Sequence of chain 3.B:
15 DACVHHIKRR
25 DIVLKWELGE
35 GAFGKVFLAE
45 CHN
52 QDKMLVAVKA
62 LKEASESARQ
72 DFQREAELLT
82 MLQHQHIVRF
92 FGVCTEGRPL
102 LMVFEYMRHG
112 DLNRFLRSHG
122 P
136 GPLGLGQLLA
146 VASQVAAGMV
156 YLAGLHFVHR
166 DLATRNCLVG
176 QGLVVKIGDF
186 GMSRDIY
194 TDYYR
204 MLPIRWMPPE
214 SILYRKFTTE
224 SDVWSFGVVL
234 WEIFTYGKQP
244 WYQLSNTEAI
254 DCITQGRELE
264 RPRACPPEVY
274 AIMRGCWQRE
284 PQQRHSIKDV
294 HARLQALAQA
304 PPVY

A protein and the small-molecule ligand that binds it are described below.
Small molecule (SMILES): O=C(Nc1ccc(N2CCOCC2)cc1N1CCOCC1)c1cccc(Oc2ccccc2)c1

Binding-site contacts:
Ligand atom C2 contacts residue GLY111 of chain 3.B at 3.9 Å.
Ligand atom C16 contacts residue LEU173 of chain 3.B at 3.7 Å (hydrophobic).
Ligand atom C4 contacts residue MET108 of chain 3.B at 3.5 Å (hydrophobic).
Ligand atom C26 contacts residue PHE185 of chain 3.B at 3.6 Å (hydrophobic).
Ligand atom C22 contacts residue GLY183 of chain 3.B at 2.8 Å.
Ligand atom C5 contacts residue GLY111 of chain 3.B at 3.8 Å.
Ligand atom C11 contacts residue GLY111 of chain 3.B at 3.9 Å.
Ligand atom C18 contacts residue PHE105 of chain 3.B at 3.4 Å (hydrophobic).
Ligand atom C6 contacts residue ARG109 of chain 3.B at 3.2 Å.
Ligand atom O4 contacts residue PHE185 of chain 3.B at 3.5 Å (h-bond).
Ligand atom C15 contacts residue LEU173 of chain 3.B at 3.8 Å (hydrophobic).
Ligand atom C3 contacts residue GLY111 of chain 3.B at 3.8 Å.
Ligand atom C4 contacts residue TYR107 of chain 3.B at 3.6 Å (hydrophobic).
Ligand atom C25 contacts residue GLY186 of chain 3.B at 3.7 Å.
Ligand atom O3 contacts residue ILE191 of chain 3.B at 3.8 Å.
Ligand atom C22 contacts residue PHE185 of chain 3.B at 3.4 Å (hydrophobic).
Ligand atom C21 contacts residue PHE185 of chain 3.B at 3.2 Å (hydrophobic).
Ligand atom C4 contacts residue GLY111 of chain 3.B at 3.7 Å.
Ligand atom C1 contacts residue ALA58 of chain 3.B at 3.9 Å (hydrophobic).
Ligand atom C3 contacts residue TYR107 of chain 3.B at 3.6 Å (hydrophobic).
Ligand atom O1 contacts residue TYR107 of chain 3.B at 3.6 Å.
Ligand atom C10 contacts residue GLY111 of chain 3.B at 3.9 Å.
Ligand atom C26 contacts residue GLY186 of chain 3.B at 3.5 Å.
Ligand atom C19 contacts residue PHE105 of chain 3.B at 3.9 Å (hydrophobic).
Ligand atom N1 contacts residue LEU173 of chain 3.B at 3.5 Å.
Ligand atom O2 contacts residue ARG115 of chain 3.B at 3.8 Å.
Ligand atom C18 contacts residue VAL89 of chain 3.B at 3.6 Å (hydrophobic).
Ligand atom C17 contacts residue GLU106 of chain 3.B at 3.5 Å.
Ligand atom C18 contacts residue LEU173 of chain 3.B at 3.9 Å (hydrophobic).
Ligand atom C7 contacts residue ARG109 of chain 3.B at 3.9 Å.
Ligand atom C16 contacts residue ALA58 of chain 3.B at 3.7 Å (hydrophobic).
Ligand atom C3 contacts residue MET108 of chain 3.B at 3.1 Å (hydrophobic).
Ligand atom O1 contacts residue MET108 of chain 3.B at 3.3 Å (h-bond).
Ligand atom C24 contacts residue GLY183 of chain 3.B at 4.0 Å.
Ligand atom C17 contacts residue ALA58 of chain 3.B at 3.6 Å (hydrophobic).
Ligand atom C17 contacts residue LEU173 of chain 3.B at 3.6 Å (hydrophobic).
Ligand atom C15 contacts residue ASP112 of chain 3.B at 4.0 Å.
Ligand atom C21 contacts residue GLY183 of chain 3.B at 3.9 Å.
Ligand atom C23 contacts residue GLY183 of chain 3.B at 2.9 Å.
Ligand atom O1 contacts residue ALA58 of chain 3.B at 3.6 Å.